Binding-site contacts:
Ligand atom C1 contacts residue ASN467 of chain 1.B at 1.4 Å.
Ligand atom C5 contacts residue MET470 of chain 1.B at 3.9 Å (hydrophobic).
Ligand atom C6 contacts residue THR469 of chain 1.B at 4.3 Å.
Ligand atom C5 contacts residue THR469 of chain 1.B at 3.7 Å.
Ligand atom C8 contacts residue PHE456 of chain 1.B at 4.2 Å (hydrophobic).
Ligand atom C7 contacts residue TRP465 of chain 1.B at 3.6 Å (hydrophobic).
Ligand atom O7 contacts residue ASN467 of chain 1.B at 3.7 Å.
Ligand atom O5 contacts residue ASN467 of chain 1.B at 2.3 Å (h-bond).
Ligand atom O5 contacts residue THR469 of chain 1.B at 3.5 Å (h-bond).
Ligand atom N2 contacts residue ASN467 of chain 1.B at 3.0 Å (h-bond).
Ligand atom C6 contacts residue MET470 of chain 1.B at 3.4 Å (hydrophobic).
Ligand atom C8 contacts residue TRP465 of chain 1.B at 3.6 Å (hydrophobic).
Ligand atom C4 contacts residue ASN467 of chain 1.B at 4.1 Å.
Ligand atom C7 contacts residue ASN467 of chain 1.B at 3.6 Å.
Ligand atom O7 contacts residue TRP465 of chain 1.B at 3.9 Å.
Ligand atom C2 contacts residue ASN467 of chain 1.B at 2.4 Å.
Ligand atom C3 contacts residue ASN467 of chain 1.B at 3.7 Å.
Ligand atom C1 contacts residue TRP465 of chain 1.B at 4.4 Å (hydrophobic).
Ligand atom O7 contacts residue PHE456 of chain 1.B at 4.2 Å.
Ligand atom C8 contacts residue HIS458 of chain 1.B at 4.5 Å.
Ligand atom C5 contacts residue ASN467 of chain 1.B at 3.6 Å.
Ligand atom C1 contacts residue THR469 of chain 1.B at 3.5 Å.
Ligand atom N2 contacts residue TRP465 of chain 1.B at 3.9 Å.

The protein below binds the small molecule below.
Small molecule (SMILES): CC(=O)N[C@@H]1[C@@H](O)[C@H](O)[C@@H](CO)O[C@H]1O

Sequence of chain 1.B:
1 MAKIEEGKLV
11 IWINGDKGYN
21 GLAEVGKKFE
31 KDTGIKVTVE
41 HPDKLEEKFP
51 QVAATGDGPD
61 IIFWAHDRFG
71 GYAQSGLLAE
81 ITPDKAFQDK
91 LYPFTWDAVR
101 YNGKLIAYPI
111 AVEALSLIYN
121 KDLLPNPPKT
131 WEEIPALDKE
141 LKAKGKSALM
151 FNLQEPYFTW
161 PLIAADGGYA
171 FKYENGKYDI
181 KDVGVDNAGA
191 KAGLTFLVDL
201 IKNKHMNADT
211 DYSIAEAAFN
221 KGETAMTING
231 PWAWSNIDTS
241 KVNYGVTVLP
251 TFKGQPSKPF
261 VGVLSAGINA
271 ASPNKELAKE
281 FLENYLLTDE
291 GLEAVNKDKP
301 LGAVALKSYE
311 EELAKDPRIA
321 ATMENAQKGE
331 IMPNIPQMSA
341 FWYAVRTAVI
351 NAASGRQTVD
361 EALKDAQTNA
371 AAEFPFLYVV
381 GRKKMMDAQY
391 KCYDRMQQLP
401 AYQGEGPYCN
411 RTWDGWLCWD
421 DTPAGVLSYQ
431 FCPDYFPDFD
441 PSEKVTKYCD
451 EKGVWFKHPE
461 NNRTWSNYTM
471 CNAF